Binding-site contacts:
Ligand atom C5 contacts residue ASN343 of chain 1.C at 3.6 Å.
Ligand atom C8 contacts residue ASN343 of chain 1.C at 4.3 Å.
Ligand atom C8 contacts residue VAL367 of chain 1.C at 3.8 Å (hydrophobic).
Ligand atom C1 contacts residue ASN343 of chain 1.C at 1.4 Å.
Ligand atom C7 contacts residue ASN343 of chain 1.C at 3.2 Å.
Ligand atom C3 contacts residue ASN343 of chain 1.C at 3.7 Å.
Ligand atom O7 contacts residue ASN343 of chain 1.C at 3.4 Å (h-bond).
Ligand atom C2 contacts residue SER371 of chain 1.C at 4.3 Å.
Ligand atom C2 contacts residue ASN343 of chain 1.C at 2.4 Å.
Ligand atom C4 contacts residue ASN343 of chain 1.C at 4.2 Å.
Ligand atom N2 contacts residue SER371 of chain 1.C at 3.8 Å.
Ligand atom C3 contacts residue SER371 of chain 1.C at 4.0 Å.
Ligand atom O5 contacts residue ASN343 of chain 1.C at 2.4 Å (h-bond).
Ligand atom N2 contacts residue ASN343 of chain 1.C at 2.8 Å (h-bond).

Sequence of chain 1.C:
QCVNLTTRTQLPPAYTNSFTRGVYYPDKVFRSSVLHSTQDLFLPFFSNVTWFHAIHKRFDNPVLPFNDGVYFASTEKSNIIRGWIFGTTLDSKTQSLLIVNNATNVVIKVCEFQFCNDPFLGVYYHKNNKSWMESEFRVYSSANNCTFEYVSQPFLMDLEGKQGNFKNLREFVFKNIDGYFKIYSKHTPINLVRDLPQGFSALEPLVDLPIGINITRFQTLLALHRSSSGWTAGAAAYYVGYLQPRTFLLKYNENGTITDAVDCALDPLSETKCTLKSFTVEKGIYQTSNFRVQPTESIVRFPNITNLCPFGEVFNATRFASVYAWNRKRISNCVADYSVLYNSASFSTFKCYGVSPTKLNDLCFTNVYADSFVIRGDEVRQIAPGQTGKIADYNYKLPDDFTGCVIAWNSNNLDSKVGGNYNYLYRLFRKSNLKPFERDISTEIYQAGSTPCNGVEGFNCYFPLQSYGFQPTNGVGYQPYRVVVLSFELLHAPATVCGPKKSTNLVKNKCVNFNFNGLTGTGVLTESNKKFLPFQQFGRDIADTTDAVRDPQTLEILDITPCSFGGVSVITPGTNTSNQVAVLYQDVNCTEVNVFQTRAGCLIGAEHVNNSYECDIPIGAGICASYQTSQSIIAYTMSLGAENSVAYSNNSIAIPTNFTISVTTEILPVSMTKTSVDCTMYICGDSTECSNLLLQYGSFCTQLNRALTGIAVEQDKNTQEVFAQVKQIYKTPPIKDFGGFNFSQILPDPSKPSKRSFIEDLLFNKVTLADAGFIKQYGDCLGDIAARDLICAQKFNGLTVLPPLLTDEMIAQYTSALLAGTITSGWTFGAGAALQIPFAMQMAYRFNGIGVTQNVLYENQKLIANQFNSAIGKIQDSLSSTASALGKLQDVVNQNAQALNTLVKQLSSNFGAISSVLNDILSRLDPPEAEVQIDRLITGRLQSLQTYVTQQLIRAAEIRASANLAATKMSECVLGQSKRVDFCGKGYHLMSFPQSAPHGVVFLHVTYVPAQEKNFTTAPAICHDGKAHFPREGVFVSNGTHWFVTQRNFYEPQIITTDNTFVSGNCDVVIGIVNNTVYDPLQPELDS

A small-molecule ligand and the protein it binds are described below.
Small molecule (SMILES): CC(=O)N[C@@H]1[C@@H](O)[C@H](O)[C@@H](CO)O[C@H]1O